Binding-site contacts:
Ligand atom C2 contacts residue ASN47 of chain 1.A at 2.5 Å.
Ligand atom O5 contacts residue ASN47 of chain 1.A at 2.3 Å (h-bond).
Ligand atom C3 contacts residue ASN47 of chain 1.A at 3.8 Å.
Ligand atom C3 contacts residue LEU55 of chain 1.A at 3.7 Å (hydrophobic).
Ligand atom O7 contacts residue ASN47 of chain 1.A at 4.4 Å.
Ligand atom O5 contacts residue TRP54 of chain 1.A at 4.0 Å.
Ligand atom C1 contacts residue LEU55 of chain 1.A at 3.5 Å (hydrophobic).
Ligand atom C5 contacts residue ASN47 of chain 1.A at 3.6 Å.
Ligand atom C5 contacts residue ASN56 of chain 1.A at 3.4 Å.
Ligand atom C6 contacts residue ASN56 of chain 1.A at 3.6 Å.
Ligand atom O4 contacts residue ASN56 of chain 1.A at 2.5 Å (h-bond).
Ligand atom C4 contacts residue ASN56 of chain 1.A at 3.4 Å.
Ligand atom C4 contacts residue LEU55 of chain 1.A at 4.1 Å (hydrophobic).
Ligand atom O5 contacts residue LEU55 of chain 1.A at 3.9 Å.
Ligand atom C7 contacts residue LEU55 of chain 1.A at 4.2 Å (hydrophobic).
Ligand atom C2 contacts residue LEU55 of chain 1.A at 4.1 Å (hydrophobic).
Ligand atom N2 contacts residue ASN47 of chain 1.A at 2.9 Å (h-bond).
Ligand atom C4 contacts residue ASN47 of chain 1.A at 4.2 Å.
Ligand atom C8 contacts residue LEU55 of chain 1.A at 2.8 Å (hydrophobic).
Ligand atom C7 contacts residue ASN47 of chain 1.A at 3.5 Å.
Ligand atom O4 contacts residue LEU55 of chain 1.A at 4.3 Å.
Ligand atom C3 contacts residue ASN56 of chain 1.A at 4.1 Å.
Ligand atom C6 contacts residue TRP54 of chain 1.A at 4.3 Å (hydrophobic).
Ligand atom C1 contacts residue ASN47 of chain 1.A at 1.4 Å.
Ligand atom C8 contacts residue ASN47 of chain 1.A at 3.7 Å.
Ligand atom C5 contacts residue LEU55 of chain 1.A at 3.5 Å (hydrophobic).

A protein and the small-molecule ligand that binds it are described below.
Small molecule (SMILES): CC(=O)N[C@@H]1[C@@H](O)[C@H](O)[C@@H](CO)O[C@H]1O

Sequence of chain 1.A:
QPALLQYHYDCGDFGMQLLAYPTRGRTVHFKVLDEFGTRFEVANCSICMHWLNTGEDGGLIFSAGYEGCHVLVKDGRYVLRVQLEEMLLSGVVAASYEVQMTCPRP